Binding-site contacts:
Ligand atom NAO contacts residue ASP23 of chain 1.C at 2.7 Å (salt-bridge).
Ligand atom OAD contacts residue ARG20 of chain 1.C at 2.8 Å (salt-bridge).
Ligand atom OAI contacts residue GLY103 of chain 1.D at 3.8 Å.
Ligand atom O6 contacts residue HIS135 of chain 1.D at 3.0 Å (h-bond).
Ligand atom CAX contacts residue ASP23 of chain 1.C at 3.6 Å.
Ligand atom OAR contacts residue ARG104 of chain 1.D at 3.7 Å.
Ligand atom CAK contacts residue ARG104 of chain 1.D at 3.8 Å.
Ligand atom CAA contacts residue ASP23 of chain 1.C at 3.4 Å.
Ligand atom O4' contacts residue GLY22 of chain 1.C at 3.2 Å (h-bond).
Ligand atom N3 contacts residue SER132 of chain 1.D at 3.7 Å.
Ligand atom CAB contacts residue ASP77 of chain 1.D at 3.7 Å.
Ligand atom C4' contacts residue ARG21 of chain 1.C at 3.4 Å.
Ligand atom C1' contacts residue ARG21 of chain 1.C at 3.7 Å.
Ligand atom NAO contacts residue ARG104 of chain 1.D at 3.7 Å.
Ligand atom O4' contacts residue ARG21 of chain 1.C at 3.5 Å.
Ligand atom OAI contacts residue ARG102 of chain 1.D at 2.8 Å (salt-bridge).
Ligand atom O6 contacts residue ARG142 of chain 1.D at 3.8 Å.
Ligand atom N1 contacts residue GLU137 of chain 1.D at 3.2 Å (salt-bridge).
Ligand atom C2 contacts residue SER132 of chain 1.D at 3.8 Å.
Ligand atom OAF contacts residue LYS86 of chain 1.D at 3.4 Å (salt-bridge).
Ligand atom O6 contacts residue ARG102 of chain 1.D at 3.6 Å (salt-bridge).
Ligand atom N2 contacts residue GLU137 of chain 1.D at 3.6 Å (salt-bridge).
Ligand atom CAX contacts residue ARG104 of chain 1.D at 3.8 Å.
Ligand atom OAD contacts residue ARG104 of chain 1.D at 3.0 Å (salt-bridge).
Ligand atom C8 contacts residue ARG102 of chain 1.D at 3.8 Å.
Ligand atom C5 contacts residue SER132 of chain 1.D at 3.8 Å.
Ligand atom C6 contacts residue HIS135 of chain 1.D at 3.7 Å.
Ligand atom C3' contacts residue ARG21 of chain 1.C at 3.6 Å.
Ligand atom C6 contacts residue SER132 of chain 1.D at 3.8 Å.
Ligand atom N1 contacts residue ILE139 of chain 1.D at 3.6 Å.
Ligand atom OAD contacts residue ASP23 of chain 1.C at 3.6 Å.
Ligand atom CAA contacts residue GLY111 of chain 1.D at 3.5 Å.
Ligand atom N1 contacts residue SER132 of chain 1.D at 3.6 Å.
Ligand atom CAT contacts residue ASP23 of chain 1.C at 3.5 Å.
Ligand atom N1 contacts residue HIS135 of chain 1.D at 3.8 Å.
Ligand atom C4 contacts residue SER132 of chain 1.D at 3.6 Å.
Ligand atom N7 contacts residue ARG102 of chain 1.D at 3.3 Å (salt-bridge).
Ligand atom O2' contacts residue ARG21 of chain 1.C at 3.5 Å (salt-bridge).
Ligand atom O3' contacts residue ARG21 of chain 1.C at 2.8 Å (salt-bridge).
Ligand atom CAW contacts residue ARG104 of chain 1.D at 3.7 Å.

The small molecule below binds the protein below.
Small molecule (SMILES): Cc1cc(OP(=O)(O)OC[C@H]2O[C@@H](n3cnc4c(=O)[nH]c(N)nc43)[C@H](O)[C@@H]2O)c(C)c(=O)[nH]1

Sequence of chain 1.C:
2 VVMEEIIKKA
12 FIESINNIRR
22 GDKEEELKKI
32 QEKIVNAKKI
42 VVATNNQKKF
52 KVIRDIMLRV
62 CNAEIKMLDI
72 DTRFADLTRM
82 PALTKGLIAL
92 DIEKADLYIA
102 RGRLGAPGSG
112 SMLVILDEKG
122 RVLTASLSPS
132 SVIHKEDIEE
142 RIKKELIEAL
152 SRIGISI

Sequence of chain 1.D:
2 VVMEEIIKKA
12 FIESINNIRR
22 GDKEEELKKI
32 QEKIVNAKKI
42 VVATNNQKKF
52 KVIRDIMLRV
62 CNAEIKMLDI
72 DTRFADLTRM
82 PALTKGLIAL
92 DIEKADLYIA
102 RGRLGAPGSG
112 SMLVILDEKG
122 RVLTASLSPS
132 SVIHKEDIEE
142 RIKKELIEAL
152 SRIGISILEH